Binding-site contacts:
Ligand atom O4 contacts residue PRO184 of chain 1.D at 3.9 Å.
Ligand atom C1 contacts residue ASP158 of chain 1.D at 3.9 Å.
Ligand atom O6 contacts residue ASP156 of chain 1.C at 2.7 Å (salt-bridge).
Ligand atom C5 contacts residue PRO186 of chain 1.D at 4.0 Å (hydrophobic).
Ligand atom O6 contacts residue ARG134 of chain 1.C at 3.1 Å (salt-bridge).
Ligand atom C4 contacts residue ARG134 of chain 1.C at 4.2 Å.
Ligand atom C4 contacts residue PRO186 of chain 1.D at 3.7 Å (hydrophobic).
Ligand atom O4 contacts residue PRO186 of chain 1.D at 3.4 Å (h-bond).
Ligand atom C3 contacts residue ASP158 of chain 1.D at 3.8 Å.
Ligand atom O5 contacts residue ARG134 of chain 1.C at 3.3 Å (salt-bridge).
Ligand atom O6 contacts residue ILE188 of chain 1.C at 3.8 Å.
Ligand atom C2 contacts residue ARG134 of chain 1.C at 4.0 Å.
Ligand atom C4 contacts residue GLY185 of chain 1.D at 4.0 Å.
Ligand atom C6 contacts residue ILE188 of chain 1.C at 3.9 Å (hydrophobic).
Ligand atom O3 contacts residue PRO186 of chain 1.D at 3.6 Å.
Ligand atom C4 contacts residue ASP156 of chain 1.C at 3.5 Å.
Ligand atom O6 contacts residue PRO184 of chain 1.D at 4.2 Å.
Ligand atom C6 contacts residue ASP156 of chain 1.C at 3.6 Å.
Ligand atom O4 contacts residue PRO186 of chain 1.D at 4.2 Å.
Ligand atom O4 contacts residue ASP156 of chain 1.C at 2.6 Å (salt-bridge).
Ligand atom C2 contacts residue ASP158 of chain 1.D at 4.5 Å.
Ligand atom C6 contacts residue PRO184 of chain 1.D at 4.5 Å (hydrophobic).
Ligand atom O3 contacts residue ASP158 of chain 1.D at 3.6 Å.
Ligand atom O6 contacts residue PRO186 of chain 1.D at 3.9 Å.
Ligand atom C6 contacts residue ARG134 of chain 1.C at 4.2 Å.
Ligand atom O1 contacts residue ASP158 of chain 1.D at 3.4 Å (salt-bridge).
Ligand atom C5 contacts residue ARG134 of chain 1.C at 4.2 Å.
Ligand atom O6 contacts residue GLY185 of chain 1.D at 3.9 Å.
Ligand atom O4 contacts residue ASP158 of chain 1.D at 4.2 Å.
Ligand atom O4 contacts residue PRO159 of chain 1.D at 3.8 Å.
Ligand atom O4 contacts residue GLY185 of chain 1.D at 3.4 Å.
Ligand atom C5 contacts residue ASP156 of chain 1.C at 4.3 Å.
Ligand atom C1 contacts residue ARG134 of chain 1.C at 4.0 Å.
Ligand atom C6 contacts residue PRO186 of chain 1.D at 3.8 Å (hydrophobic).

Sequence of chain 1.C:
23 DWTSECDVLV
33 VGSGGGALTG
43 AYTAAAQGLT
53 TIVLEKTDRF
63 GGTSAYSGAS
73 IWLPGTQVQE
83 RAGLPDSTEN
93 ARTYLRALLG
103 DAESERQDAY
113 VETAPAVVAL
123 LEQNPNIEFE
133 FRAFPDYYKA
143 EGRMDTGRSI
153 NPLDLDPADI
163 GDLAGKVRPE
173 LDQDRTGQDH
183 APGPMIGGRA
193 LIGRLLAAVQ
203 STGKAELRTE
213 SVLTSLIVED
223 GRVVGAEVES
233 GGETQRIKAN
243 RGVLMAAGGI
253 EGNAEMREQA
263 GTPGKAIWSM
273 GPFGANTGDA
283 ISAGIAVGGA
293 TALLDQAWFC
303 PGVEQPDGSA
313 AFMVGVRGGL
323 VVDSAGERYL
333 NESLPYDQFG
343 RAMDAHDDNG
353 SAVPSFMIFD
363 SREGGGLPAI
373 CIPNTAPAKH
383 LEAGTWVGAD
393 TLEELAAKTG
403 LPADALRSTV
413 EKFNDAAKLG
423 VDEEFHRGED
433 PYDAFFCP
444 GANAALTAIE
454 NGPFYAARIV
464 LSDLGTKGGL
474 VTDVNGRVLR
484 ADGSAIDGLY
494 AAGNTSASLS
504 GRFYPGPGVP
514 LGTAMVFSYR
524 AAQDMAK

A small-molecule ligand and the protein it binds are described below.
Small molecule (SMILES): OC[C@H]1O[C@@](CO)(O[C@H]2O[C@H](CO)[C@@H](O)[C@H](O)[C@H]2O)[C@@H](O)[C@@H]1O

Sequence of chain 1.D:
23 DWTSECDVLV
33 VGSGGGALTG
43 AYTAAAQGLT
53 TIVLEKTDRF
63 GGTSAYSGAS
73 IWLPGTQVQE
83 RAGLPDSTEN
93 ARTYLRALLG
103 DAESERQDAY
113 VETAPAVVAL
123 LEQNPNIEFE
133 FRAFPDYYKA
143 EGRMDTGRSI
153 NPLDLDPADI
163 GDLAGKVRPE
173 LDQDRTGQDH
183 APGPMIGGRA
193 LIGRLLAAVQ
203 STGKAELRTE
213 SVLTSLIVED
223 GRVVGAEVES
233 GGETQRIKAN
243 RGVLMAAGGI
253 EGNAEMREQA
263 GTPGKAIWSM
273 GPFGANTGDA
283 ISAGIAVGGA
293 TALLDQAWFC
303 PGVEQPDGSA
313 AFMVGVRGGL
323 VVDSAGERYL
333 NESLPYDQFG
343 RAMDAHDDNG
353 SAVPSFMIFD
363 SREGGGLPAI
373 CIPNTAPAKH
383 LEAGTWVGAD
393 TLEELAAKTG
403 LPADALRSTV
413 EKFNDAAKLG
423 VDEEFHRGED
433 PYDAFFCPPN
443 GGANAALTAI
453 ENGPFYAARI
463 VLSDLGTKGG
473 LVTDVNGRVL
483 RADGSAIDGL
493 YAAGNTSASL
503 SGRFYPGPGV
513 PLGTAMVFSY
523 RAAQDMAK